A protein and the small-molecule ligand that binds it are described below.
Small molecule (SMILES): CC(=O)N[C@H]1CO[C@H](CO[C@@H]2O[C@@H](C)[C@@H](O)[C@@H](O)[C@@H]2O)[C@@H](O)[C@@H]1O

Sequence of chain 6.A:
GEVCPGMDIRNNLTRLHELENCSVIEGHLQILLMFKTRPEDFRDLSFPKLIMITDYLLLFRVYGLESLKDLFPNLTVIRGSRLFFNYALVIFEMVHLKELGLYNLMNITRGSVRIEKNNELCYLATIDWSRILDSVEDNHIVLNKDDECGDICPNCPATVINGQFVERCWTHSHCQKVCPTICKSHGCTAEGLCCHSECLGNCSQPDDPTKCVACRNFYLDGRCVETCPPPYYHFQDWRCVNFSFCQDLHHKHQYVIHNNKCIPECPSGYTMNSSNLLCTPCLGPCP

Binding-site contacts:
Ligand atom C1 contacts residue SER257 of chain 6.A at 4.5 Å.
Ligand atom C7 contacts residue ASN255 of chain 6.A at 3.1 Å.
Ligand atom C1 contacts residue ASN255 of chain 6.A at 1.4 Å.
Ligand atom C8 contacts residue ASN255 of chain 6.A at 4.3 Å.
Ligand atom C5 contacts residue ASP234 of chain 6.A at 4.5 Å.
Ligand atom C2 contacts residue ASN255 of chain 6.A at 2.5 Å.
Ligand atom O2 contacts residue PHE258 of chain 6.A at 4.5 Å.
Ligand atom C4 contacts residue ASP234 of chain 6.A at 4.1 Å.
Ligand atom O2 contacts residue ARG252 of chain 6.A at 4.3 Å.
Ligand atom O4 contacts residue ASP234 of chain 6.A at 2.9 Å (salt-bridge).
Ligand atom N2 contacts residue ASN255 of chain 6.A at 2.9 Å (h-bond).
Ligand atom C5 contacts residue ASN255 of chain 6.A at 3.7 Å.
Ligand atom O7 contacts residue ASN255 of chain 6.A at 3.0 Å (h-bond).
Ligand atom O5 contacts residue ASN255 of chain 6.A at 2.3 Å (h-bond).
Ligand atom C6 contacts residue ASP234 of chain 6.A at 3.8 Å.
Ligand atom C4 contacts residue ASN255 of chain 6.A at 4.2 Å.
Ligand atom O7 contacts residue TYR245 of chain 6.A at 4.1 Å.
Ligand atom C3 contacts residue ASN255 of chain 6.A at 3.7 Å.